Sequence of chain 1.A:
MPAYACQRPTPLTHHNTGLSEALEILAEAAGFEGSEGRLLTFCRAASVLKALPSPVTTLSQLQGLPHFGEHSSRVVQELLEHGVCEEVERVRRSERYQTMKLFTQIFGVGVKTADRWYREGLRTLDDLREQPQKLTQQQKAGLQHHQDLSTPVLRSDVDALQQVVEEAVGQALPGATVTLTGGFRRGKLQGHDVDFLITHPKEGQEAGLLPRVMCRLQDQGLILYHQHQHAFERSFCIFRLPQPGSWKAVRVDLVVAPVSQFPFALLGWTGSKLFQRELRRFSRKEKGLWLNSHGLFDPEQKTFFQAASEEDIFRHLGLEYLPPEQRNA

Binding-site contacts:
Ligand atom N2 contacts residue EPE1 of chain 1.K at 3.2 Å (h-bond).
Ligand atom O2G contacts residue HIS203 of chain 1.A at 3.1 Å (h-bond).
Ligand atom O1A contacts residue MN1 of chain 1.B at 2.1 Å.
Ligand atom O3B contacts residue MN1 of chain 1.B at 3.7 Å.
Ligand atom O3G contacts residue ASP204 of chain 1.A at 2.9 Å (salt-bridge).
Ligand atom O2B contacts residue ARG197 of chain 1.A at 2.8 Å (salt-bridge).
Ligand atom O3A contacts residue MN1 of chain 1.B at 3.5 Å.
Ligand atom PG contacts residue HIS203 of chain 1.A at 3.4 Å.
Ligand atom C2 contacts residue TRP296 of chain 1.A at 3.6 Å (hydrophobic).
Ligand atom PB contacts residue MN1 of chain 1.B at 3.2 Å.
Ligand atom O3' contacts residue GLY298 of chain 1.A at 3.1 Å.
Ligand atom N1 contacts residue TRP296 of chain 1.A at 3.5 Å.
Ligand atom O1B contacts residue MN1 of chain 1.B at 2.0 Å.
Ligand atom O1A contacts residue HIS203 of chain 1.A at 3.5 Å.
Ligand atom C1' contacts residue GLY295 of chain 1.A at 3.6 Å.
Ligand atom N1 contacts residue EPE1 of chain 1.K at 3.0 Å (h-bond).
Ligand atom O1A contacts residue MN1 of chain 1.C at 2.5 Å.
Ligand atom O4' contacts residue TRP296 of chain 1.A at 3.4 Å (h-bond).
Ligand atom O1A contacts residue ASP204 of chain 1.A at 3.0 Å (salt-bridge).
Ligand atom O3G contacts residue HIS203 of chain 1.A at 2.7 Å (h-bond).
Ligand atom C6 contacts residue TRP296 of chain 1.A at 3.5 Å (hydrophobic).
Ligand atom PG contacts residue MN1 of chain 1.B at 3.5 Å.
Ligand atom O1G contacts residue LYS199 of chain 1.A at 2.7 Å (salt-bridge).
Ligand atom O2A contacts residue HIS203 of chain 1.A at 3.6 Å.
Ligand atom O1G contacts residue GLY202 of chain 1.A at 3.1 Å.
Ligand atom O1A contacts residue ASP206 of chain 1.A at 3.0 Å (salt-bridge).
Ligand atom C4' contacts residue TRP296 of chain 1.A at 3.3 Å (hydrophobic).
Ligand atom O3G contacts residue MN1 of chain 1.B at 2.2 Å.
Ligand atom N2 contacts residue SER320 of chain 1.A at 2.9 Å (h-bond).
Ligand atom C6 contacts residue ARG261 of chain 1.A at 3.7 Å.
Ligand atom O1B contacts residue GLY194 of chain 1.A at 2.9 Å (h-bond).
Ligand atom O3' contacts residue GLY295 of chain 1.A at 2.9 Å (h-bond).
Ligand atom C5 contacts residue TRP296 of chain 1.A at 3.4 Å (hydrophobic).
Ligand atom PA contacts residue MN1 of chain 1.B at 3.3 Å.
Ligand atom O6 contacts residue ARG261 of chain 1.A at 2.8 Å (salt-bridge).
Ligand atom O1B contacts residue ASP206 of chain 1.A at 3.0 Å (salt-bridge).
Ligand atom O1B contacts residue GLY193 of chain 1.A at 3.5 Å.
Ligand atom PG contacts residue LYS199 of chain 1.A at 3.7 Å.
Ligand atom O1G contacts residue HIS203 of chain 1.A at 3.5 Å (h-bond).
Ligand atom PA contacts residue MN1 of chain 1.C at 3.5 Å.

The protein below binds the small molecule below.
Small molecule (SMILES): Nc1nc2c([nH]c(=O)n2[C@H]2C[C@H](O)[C@@H](CO[P](=O)(O)O[P](=O)(O)OP(=O)(O)O)O2)c(=O)[nH]1